Binding-site contacts:
Ligand atom O1 contacts residue ARG235 of chain 1.A at 2.8 Å (salt-bridge).
Ligand atom C1 contacts residue TRP132 of chain 1.A at 3.9 Å (hydrophobic).
Ligand atom C4 contacts residue GLU170 of chain 1.A at 3.9 Å.
Ligand atom O6 contacts residue ILE86 of chain 1.A at 2.8 Å (h-bond).
Ligand atom O3 contacts residue HIS229 of chain 1.A at 3.3 Å.
Ligand atom O2 contacts residue GLU264 of chain 1.A at 3.4 Å (salt-bridge).
Ligand atom C1 contacts residue ARG235 of chain 1.A at 3.0 Å.
Ligand atom O1 contacts residue GLU176 of chain 1.A at 2.6 Å (salt-bridge).
Ligand atom C3 contacts residue GLU264 of chain 1.A at 3.0 Å.
Ligand atom C2 contacts residue GLU264 of chain 1.A at 3.5 Å.
Ligand atom O2 contacts residue ARG235 of chain 1.A at 4.0 Å.
Ligand atom O2 contacts residue LEU172 of chain 1.A at 3.8 Å.
Ligand atom O3 contacts residue GLU264 of chain 1.A at 2.9 Å (salt-bridge).
Ligand atom O4 contacts residue LEU172 of chain 1.A at 3.8 Å.
Ligand atom C1 contacts residue HIS206 of chain 1.A at 4.1 Å.
Ligand atom C1 contacts residue GLU176 of chain 1.A at 3.8 Å.
Ligand atom C2 contacts residue ARG235 of chain 1.A at 4.1 Å.
Ligand atom O3 contacts residue GLU170 of chain 1.A at 2.8 Å (salt-bridge).
Ligand atom O4 contacts residue GLU170 of chain 1.A at 3.1 Å (salt-bridge).
Ligand atom O2 contacts residue GLU170 of chain 1.A at 3.1 Å (salt-bridge).
Ligand atom O1 contacts residue HIS206 of chain 1.A at 3.3 Å (h-bond).
Ligand atom C2 contacts residue HIS206 of chain 1.A at 3.8 Å.
Ligand atom O6 contacts residue GLY126 of chain 1.A at 3.6 Å.
Ligand atom C2 contacts residue GLU170 of chain 1.A at 4.1 Å.
Ligand atom O2 contacts residue MN1 of chain 1.F at 2.3 Å.
Ligand atom C3 contacts residue GLU170 of chain 1.A at 3.7 Å.
Ligand atom O5 contacts residue TYR26 of chain 1.A at 4.2 Å.
Ligand atom O6 contacts residue GLY87 of chain 1.A at 3.7 Å.
Ligand atom O2 contacts residue ASP203 of chain 1.A at 3.4 Å (salt-bridge).
Ligand atom O6 contacts residue TRP132 of chain 1.A at 4.1 Å.
Ligand atom C2 contacts residue MN1 of chain 1.F at 3.1 Å.
Ligand atom O3 contacts residue MN1 of chain 1.F at 2.5 Å.
Ligand atom O1 contacts residue TRP132 of chain 1.A at 3.8 Å.
Ligand atom C6 contacts residue GLY87 of chain 1.A at 3.5 Å.
Ligand atom C6 contacts residue ILE86 of chain 1.A at 3.1 Å (hydrophobic).
Ligand atom C1 contacts residue ILE277 of chain 1.A at 4.0 Å (hydrophobic).
Ligand atom O2 contacts residue HIS206 of chain 1.A at 2.9 Å (h-bond).
Ligand atom C3 contacts residue MN1 of chain 1.F at 3.3 Å.
Ligand atom C5 contacts residue ILE86 of chain 1.A at 4.1 Å (hydrophobic).
Ligand atom O6 contacts residue ALA127 of chain 1.A at 3.2 Å (h-bond).

Sequence of chain 1.A:
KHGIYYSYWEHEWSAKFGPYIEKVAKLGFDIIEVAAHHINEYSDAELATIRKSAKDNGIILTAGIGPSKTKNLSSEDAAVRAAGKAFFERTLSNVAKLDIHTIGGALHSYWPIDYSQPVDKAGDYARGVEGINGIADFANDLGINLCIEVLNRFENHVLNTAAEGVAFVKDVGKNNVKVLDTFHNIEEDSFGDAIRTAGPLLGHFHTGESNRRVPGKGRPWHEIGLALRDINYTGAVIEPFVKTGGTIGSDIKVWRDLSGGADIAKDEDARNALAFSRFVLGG

The protein below binds the small molecule below.
Small molecule (SMILES): O=C(CO)[C@@H](O)[C@H](O)[C@H](O)CO